Sequence of chain 1.B:
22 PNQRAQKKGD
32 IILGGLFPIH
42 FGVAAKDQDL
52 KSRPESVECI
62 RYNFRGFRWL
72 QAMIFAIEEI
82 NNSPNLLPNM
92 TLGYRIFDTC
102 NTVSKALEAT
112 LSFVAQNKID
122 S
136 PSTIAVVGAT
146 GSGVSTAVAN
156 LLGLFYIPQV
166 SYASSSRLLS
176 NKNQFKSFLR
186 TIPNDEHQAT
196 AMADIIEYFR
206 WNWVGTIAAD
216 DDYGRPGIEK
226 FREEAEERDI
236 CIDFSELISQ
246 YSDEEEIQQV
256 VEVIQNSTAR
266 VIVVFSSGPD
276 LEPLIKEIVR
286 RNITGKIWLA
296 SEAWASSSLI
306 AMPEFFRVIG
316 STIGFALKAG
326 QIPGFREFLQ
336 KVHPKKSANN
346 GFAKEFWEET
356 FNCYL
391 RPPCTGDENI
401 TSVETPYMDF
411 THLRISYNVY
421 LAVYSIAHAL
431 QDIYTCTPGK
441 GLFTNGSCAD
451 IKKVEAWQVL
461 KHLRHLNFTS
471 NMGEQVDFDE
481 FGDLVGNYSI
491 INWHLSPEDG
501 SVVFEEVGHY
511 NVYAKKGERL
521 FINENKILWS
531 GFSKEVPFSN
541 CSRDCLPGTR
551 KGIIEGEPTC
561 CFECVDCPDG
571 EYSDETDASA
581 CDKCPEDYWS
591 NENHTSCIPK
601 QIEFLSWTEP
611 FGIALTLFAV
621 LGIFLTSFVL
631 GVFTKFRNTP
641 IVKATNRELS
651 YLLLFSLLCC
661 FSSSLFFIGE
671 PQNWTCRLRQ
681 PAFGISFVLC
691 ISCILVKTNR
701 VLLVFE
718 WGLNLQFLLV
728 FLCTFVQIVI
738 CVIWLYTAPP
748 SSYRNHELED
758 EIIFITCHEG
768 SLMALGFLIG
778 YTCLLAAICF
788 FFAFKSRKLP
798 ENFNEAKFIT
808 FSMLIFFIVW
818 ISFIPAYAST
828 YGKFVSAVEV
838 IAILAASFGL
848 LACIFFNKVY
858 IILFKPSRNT

A protein and the small-molecule ligand that binds it are described below.
Small molecule (SMILES): N[C@@H](Cc1c[nH]c2ccccc12)C(=O)O

Binding-site contacts:
Ligand atom CD1 contacts residue GLU297 of chain 1.B at 3.5 Å.
Ligand atom CG contacts residue ALA168 of chain 1.B at 3.9 Å (hydrophobic).
Ligand atom C contacts residue SER147 of chain 1.B at 3.1 Å.
Ligand atom OXT contacts residue GLY146 of chain 1.B at 3.6 Å.
Ligand atom N contacts residue ALA168 of chain 1.B at 2.8 Å (h-bond).
Ligand atom OXT contacts residue THR145 of chain 1.B at 4.0 Å.
Ligand atom O contacts residue TYR218 of chain 1.B at 3.1 Å.
Ligand atom C contacts residue SER170 of chain 1.B at 4.3 Å.
Ligand atom O contacts residue ALA168 of chain 1.B at 4.3 Å.
Ligand atom CZ2 contacts residue ARG66 of chain 1.B at 3.9 Å.
Ligand atom CA contacts residue TYR218 of chain 1.B at 4.0 Å (hydrophobic).
Ligand atom C contacts residue TYR218 of chain 1.B at 3.5 Å (hydrophobic).
Ligand atom CB contacts residue ALA168 of chain 1.B at 3.6 Å (hydrophobic).
Ligand atom CH2 contacts residue ALA298 of chain 1.B at 4.0 Å (hydrophobic).
Ligand atom OXT contacts residue SER147 of chain 1.B at 3.2 Å (h-bond).
Ligand atom CD2 contacts residue ALA298 of chain 1.B at 4.3 Å (hydrophobic).
Ligand atom CE3 contacts residue THR145 of chain 1.B at 4.0 Å.
Ligand atom O contacts residue SER171 of chain 1.B at 4.0 Å.
Ligand atom OXT contacts residue TYR218 of chain 1.B at 3.8 Å.
Ligand atom NE1 contacts residue GLU297 of chain 1.B at 3.0 Å (salt-bridge).
Ligand atom O contacts residue SER147 of chain 1.B at 2.1 Å (h-bond).
Ligand atom N contacts residue SER170 of chain 1.B at 3.2 Å (h-bond).
Ligand atom N contacts residue TYR218 of chain 1.B at 3.9 Å.
Ligand atom CA contacts residue ALA168 of chain 1.B at 3.7 Å (hydrophobic).
Ligand atom CG contacts residue THR145 of chain 1.B at 4.0 Å.
Ligand atom O contacts residue SER170 of chain 1.B at 3.5 Å (h-bond).
Ligand atom CZ2 contacts residue TRP70 of chain 1.B at 4.1 Å (hydrophobic).
Ligand atom CD2 contacts residue THR145 of chain 1.B at 4.2 Å.
Ligand atom NE1 contacts residue ILE415 of chain 1.B at 4.2 Å.
Ligand atom CE2 contacts residue GLU297 of chain 1.B at 4.2 Å.
Ligand atom CD1 contacts residue ALA298 of chain 1.B at 4.3 Å (hydrophobic).
Ligand atom CG contacts residue ALA298 of chain 1.B at 4.2 Å (hydrophobic).
Ligand atom CH2 contacts residue ARG66 of chain 1.B at 3.8 Å.
Ligand atom C contacts residue ALA168 of chain 1.B at 4.2 Å (hydrophobic).
Ligand atom NE1 contacts residue ALA298 of chain 1.B at 4.0 Å.
Ligand atom CE2 contacts residue ALA298 of chain 1.B at 4.0 Å (hydrophobic).
Ligand atom CH2 contacts residue TRP70 of chain 1.B at 3.9 Å (hydrophobic).
Ligand atom CB contacts residue THR145 of chain 1.B at 3.3 Å.
Ligand atom CZ2 contacts residue ALA298 of chain 1.B at 3.7 Å (hydrophobic).
Ligand atom CD1 contacts residue ALA168 of chain 1.B at 3.7 Å (hydrophobic).